The protein below binds the small molecule below.
Small molecule (SMILES): CC(=O)N[C@H]1[C@H](O[C@H]2[C@H](O)[C@@H](NC(C)=O)CO[C@@H]2CO)O[C@H](CO)[C@@H](O)[C@@H]1O

Sequence of chain 1.I:
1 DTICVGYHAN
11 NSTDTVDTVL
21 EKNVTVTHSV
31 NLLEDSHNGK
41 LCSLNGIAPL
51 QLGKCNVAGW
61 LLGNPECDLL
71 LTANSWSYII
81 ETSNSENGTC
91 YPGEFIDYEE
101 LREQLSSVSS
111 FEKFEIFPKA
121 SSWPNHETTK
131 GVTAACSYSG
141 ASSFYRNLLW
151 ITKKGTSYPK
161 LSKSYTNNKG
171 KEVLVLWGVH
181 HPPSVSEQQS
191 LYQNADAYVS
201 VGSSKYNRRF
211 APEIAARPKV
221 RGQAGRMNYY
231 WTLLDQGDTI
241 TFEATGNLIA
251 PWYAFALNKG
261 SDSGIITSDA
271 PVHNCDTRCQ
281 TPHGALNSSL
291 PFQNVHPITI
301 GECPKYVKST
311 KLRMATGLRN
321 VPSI

Binding-site contacts:
Ligand atom O5 contacts residue ASN11 of chain 1.I at 2.4 Å (h-bond).
Ligand atom C7 contacts residue ASN11 of chain 1.I at 3.9 Å.
Ligand atom C3 contacts residue ASN11 of chain 1.I at 3.8 Å.
Ligand atom C4 contacts residue ASN11 of chain 1.I at 4.3 Å.
Ligand atom C5 contacts residue ASN11 of chain 1.I at 3.7 Å.
Ligand atom O7 contacts residue ASN11 of chain 1.I at 4.5 Å.
Ligand atom C2 contacts residue ASN11 of chain 1.I at 2.5 Å.
Ligand atom N2 contacts residue ASN11 of chain 1.I at 2.9 Å (h-bond).
Ligand atom C1 contacts residue ASN11 of chain 1.I at 1.4 Å.